Sequence of chain 3.A:
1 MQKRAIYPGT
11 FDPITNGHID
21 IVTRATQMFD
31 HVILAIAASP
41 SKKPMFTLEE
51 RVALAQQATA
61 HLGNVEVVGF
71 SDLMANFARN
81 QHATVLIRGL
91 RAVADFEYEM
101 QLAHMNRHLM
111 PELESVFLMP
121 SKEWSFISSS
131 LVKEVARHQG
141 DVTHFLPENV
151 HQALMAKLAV

Binding-site contacts:
Ligand atom C8 contacts residue LEU102 of chain 13.A at 3.7 Å (hydrophobic).
Ligand atom CL contacts residue GLN101 of chain 13.A at 3.8 Å.
Ligand atom C5 contacts residue TYR98 of chain 13.A at 3.3 Å (hydrophobic).
Ligand atom C17 contacts residue THR10 of chain 13.A at 3.7 Å.
Ligand atom C19 contacts residue ALA37 of chain 13.A at 3.9 Å (hydrophobic).
Ligand atom C6 contacts residue LEU131 of chain 3.A at 3.5 Å (hydrophobic).
Ligand atom C18 contacts residue GLY9 of chain 13.A at 3.7 Å.
Ligand atom CL contacts residue TYR98 of chain 13.A at 3.4 Å.
Ligand atom N2 contacts residue MET74 of chain 13.A at 3.1 Å (h-bond).
Ligand atom C15 contacts residue ALA37 of chain 13.A at 3.9 Å (hydrophobic).
Ligand atom C3 contacts residue GLU134 of chain 3.A at 3.7 Å.
Ligand atom C4 contacts residue TYR98 of chain 13.A at 3.9 Å (hydrophobic).
Ligand atom C9 contacts residue LEU102 of chain 13.A at 3.5 Å (hydrophobic).
Ligand atom C10 contacts residue LEU102 of chain 13.A at 3.6 Å (hydrophobic).
Ligand atom C10 contacts residue VAL135 of chain 3.A at 3.8 Å (hydrophobic).
Ligand atom C5 contacts residue LEU131 of chain 3.A at 3.8 Å (hydrophobic).
Ligand atom C1 contacts residue LEU131 of chain 3.A at 3.6 Å (hydrophobic).
Ligand atom C contacts residue LEU131 of chain 3.A at 3.9 Å (hydrophobic).
Ligand atom N1 contacts residue LEU73 of chain 13.A at 3.3 Å.
Ligand atom C19 contacts residue MET74 of chain 13.A at 3.6 Å (hydrophobic).
Ligand atom C10 contacts residue LEU109 of chain 13.A at 4.0 Å (hydrophobic).
Ligand atom C1 contacts residue TYR98 of chain 13.A at 3.9 Å (hydrophobic).
Ligand atom CL contacts residue LEU131 of chain 3.A at 3.9 Å.
Ligand atom C10 contacts residue MET105 of chain 13.A at 3.5 Å (hydrophobic).
Ligand atom C16 contacts residue THR10 of chain 13.A at 3.5 Å.
Ligand atom C6 contacts residue TYR98 of chain 13.A at 3.4 Å (hydrophobic).
Ligand atom C19 contacts residue PHE70 of chain 13.A at 3.5 Å (hydrophobic).
Ligand atom C14 contacts residue ALA37 of chain 13.A at 3.9 Å (hydrophobic).
Ligand atom C11 contacts residue LEU73 of chain 13.A at 3.5 Å (hydrophobic).
Ligand atom C9 contacts residue LEU73 of chain 13.A at 3.9 Å (hydrophobic).
Ligand atom C contacts residue GLN101 of chain 13.A at 3.8 Å.
Ligand atom C2 contacts residue LEU131 of chain 3.A at 3.9 Å (hydrophobic).
Ligand atom CL contacts residue LEU102 of chain 13.A at 4.0 Å.
Ligand atom C17 contacts residue GLY9 of chain 13.A at 3.7 Å.
Ligand atom N1 contacts residue MET74 of chain 13.A at 3.9 Å.
Ligand atom C18 contacts residue MET74 of chain 13.A at 3.8 Å (hydrophobic).
Ligand atom C16 contacts residue ALA37 of chain 13.A at 3.9 Å (hydrophobic).
Ligand atom N2 contacts residue LEU73 of chain 13.A at 3.7 Å.
Ligand atom C10 contacts residue ASN106 of chain 13.A at 3.5 Å.
Ligand atom C8 contacts residue LEU131 of chain 3.A at 4.0 Å (hydrophobic).

This protein binds this small molecule.
Small molecule (SMILES): Cc1cc(Nc2ccc(C)c(Cl)c2)[n+]2nc(Cc3ccccc3)[nH]c2n1

Sequence of chain 13.A:
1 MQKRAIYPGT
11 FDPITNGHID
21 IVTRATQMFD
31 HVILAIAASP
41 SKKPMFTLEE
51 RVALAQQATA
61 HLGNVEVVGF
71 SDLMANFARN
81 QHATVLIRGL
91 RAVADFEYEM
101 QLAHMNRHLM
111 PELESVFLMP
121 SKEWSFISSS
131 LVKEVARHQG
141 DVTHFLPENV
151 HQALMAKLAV